Sequence of chain 1.B:
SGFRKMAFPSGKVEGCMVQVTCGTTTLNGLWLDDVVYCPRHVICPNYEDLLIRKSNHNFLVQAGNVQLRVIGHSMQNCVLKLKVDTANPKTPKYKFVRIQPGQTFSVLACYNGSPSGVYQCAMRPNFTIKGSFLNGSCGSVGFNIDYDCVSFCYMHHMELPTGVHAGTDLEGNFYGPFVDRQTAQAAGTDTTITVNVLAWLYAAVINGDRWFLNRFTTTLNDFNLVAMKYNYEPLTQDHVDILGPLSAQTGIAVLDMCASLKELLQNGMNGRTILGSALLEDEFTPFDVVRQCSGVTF

Binding-site contacts:
Ligand atom C15 contacts residue GLN189 of chain 1.B at 3.8 Å.
Ligand atom C16 contacts residue CYS145 of chain 1.B at 3.8 Å (hydrophobic).
Ligand atom C17 contacts residue LEU141 of chain 1.B at 3.8 Å (hydrophobic).
Ligand atom C16 contacts residue MET165 of chain 1.B at 3.7 Å (hydrophobic).
Ligand atom C19 contacts residue GLU166 of chain 1.B at 3.5 Å.
Ligand atom C4 contacts residue GLU166 of chain 1.B at 3.9 Å.
Ligand atom C3 contacts residue GLU166 of chain 1.B at 4.0 Å.
Ligand atom C8 contacts residue GLN189 of chain 1.B at 3.9 Å.
Ligand atom C18 contacts residue GLU166 of chain 1.B at 3.7 Å.
Ligand atom C12 contacts residue HIS164 of chain 1.B at 3.8 Å.
Ligand atom C17 contacts residue GLU166 of chain 1.B at 3.6 Å.
Ligand atom C19 contacts residue LEU141 of chain 1.B at 3.8 Å (hydrophobic).
Ligand atom C16 contacts residue GLU166 of chain 1.B at 3.6 Å.
Ligand atom O contacts residue GLU166 of chain 1.B at 3.0 Å (salt-bridge).
Ligand atom CL contacts residue MET165 of chain 1.B at 3.6 Å.
Ligand atom C19 contacts residue PHE140 of chain 1.B at 3.7 Å (hydrophobic).
Ligand atom C13 contacts residue HIS41 of chain 1.B at 3.8 Å.
Ligand atom CL contacts residue ASP187 of chain 1.B at 3.6 Å.
Ligand atom C11 contacts residue MET165 of chain 1.B at 3.6 Å (hydrophobic).
Ligand atom C11 contacts residue HIS164 of chain 1.B at 3.4 Å.
Ligand atom C19 contacts residue ASN142 of chain 1.B at 3.9 Å.
Ligand atom N1 contacts residue MET165 of chain 1.B at 4.0 Å.
Ligand atom C5 contacts residue MET165 of chain 1.B at 4.0 Å (hydrophobic).
Ligand atom C12 contacts residue HIS41 of chain 1.B at 3.6 Å.
Ligand atom N1 contacts residue HIS163 of chain 1.B at 2.7 Å (h-bond).
Ligand atom C16 contacts residue HIS163 of chain 1.B at 3.3 Å.
Ligand atom C11 contacts residue HIS41 of chain 1.B at 4.0 Å.
Ligand atom CL contacts residue HIS41 of chain 1.B at 3.5 Å.
Ligand atom C18 contacts residue LEU141 of chain 1.B at 4.0 Å (hydrophobic).
Ligand atom CL contacts residue HIS164 of chain 1.B at 3.4 Å.
Ligand atom C17 contacts residue SER144 of chain 1.B at 3.9 Å.
Ligand atom O1 contacts residue GLN189 of chain 1.B at 3.3 Å.
Ligand atom N1 contacts residue GLU166 of chain 1.B at 3.8 Å.
Ligand atom N1 contacts residue SER144 of chain 1.B at 3.6 Å.
Ligand atom O contacts residue MET165 of chain 1.B at 3.3 Å.
Ligand atom C17 contacts residue HIS163 of chain 1.B at 3.8 Å.
Ligand atom C14 contacts residue GLN189 of chain 1.B at 3.8 Å.
Ligand atom C13 contacts residue ARG188 of chain 1.B at 3.9 Å.
Ligand atom C17 contacts residue PHE140 of chain 1.B at 3.8 Å (hydrophobic).
Ligand atom N contacts residue CYS145 of chain 1.B at 4.0 Å.

Sequence of chain 1.A:
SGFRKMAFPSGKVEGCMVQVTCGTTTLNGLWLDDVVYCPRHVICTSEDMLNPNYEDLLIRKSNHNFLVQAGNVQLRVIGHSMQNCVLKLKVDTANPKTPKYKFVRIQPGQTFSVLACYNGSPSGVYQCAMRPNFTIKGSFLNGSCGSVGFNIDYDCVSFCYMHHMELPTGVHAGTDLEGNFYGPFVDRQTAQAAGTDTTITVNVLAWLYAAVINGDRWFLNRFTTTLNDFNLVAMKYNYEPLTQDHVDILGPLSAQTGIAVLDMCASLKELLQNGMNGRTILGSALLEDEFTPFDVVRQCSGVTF

The protein below binds the small molecule below.
Small molecule (SMILES): O=C(Nc1cncc2cc(F)ccc12)C12CC(C1)Oc1ccc(Cl)cc12